Sequence of chain 1.D:
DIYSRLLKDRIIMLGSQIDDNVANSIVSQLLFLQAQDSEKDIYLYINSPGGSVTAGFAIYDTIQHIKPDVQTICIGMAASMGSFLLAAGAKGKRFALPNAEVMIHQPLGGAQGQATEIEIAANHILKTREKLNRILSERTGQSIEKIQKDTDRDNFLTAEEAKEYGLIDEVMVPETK

Binding-site contacts:
Ligand atom CL2 contacts residue GLY51 of chain 1.D at 3.8 Å.
Ligand atom N5 contacts residue LEU108 of chain 1.D at 3.0 Å (h-bond).
Ligand atom C25 contacts residue GLY110 of chain 1.D at 3.9 Å.
Ligand atom C8 contacts residue SER80 of chain 1.D at 3.4 Å.
Ligand atom C18 contacts residue LEU108 of chain 1.D at 3.8 Å (hydrophobic).
Ligand atom C19 contacts residue VAL53 of chain 1.D at 3.7 Å (hydrophobic).
Ligand atom N3 contacts residue VAL53 of chain 1.D at 3.7 Å.
Ligand atom C24 contacts residue GLY110 of chain 1.D at 3.7 Å.
Ligand atom C11 contacts residue MET81 of chain 1.D at 3.5 Å (hydrophobic).
Ligand atom C22 contacts residue LEU108 of chain 1.D at 3.5 Å (hydrophobic).
Ligand atom C25 contacts residue GLY109 of chain 1.D at 3.4 Å.
Ligand atom C2 contacts residue VAL53 of chain 1.D at 3.7 Å (hydrophobic).
Ligand atom O4 contacts residue LEU108 of chain 1.D at 2.7 Å (h-bond).
Ligand atom C14 contacts residue LEU108 of chain 1.D at 3.8 Å (hydrophobic).
Ligand atom O13 contacts residue GLY51 of chain 1.D at 2.9 Å (h-bond).
Ligand atom O12 contacts residue HIS105 of chain 1.D at 3.1 Å (h-bond).
Ligand atom C6 contacts residue SER80 of chain 1.D at 3.0 Å.
Ligand atom C17 contacts residue VAL53 of chain 1.D at 3.4 Å (hydrophobic).
Ligand atom C26 contacts residue GLY109 of chain 1.D at 3.8 Å.
Ligand atom O12 contacts residue SER80 of chain 1.D at 2.4 Å (h-bond).
Ligand atom C26 contacts residue LEU108 of chain 1.D at 3.5 Å (hydrophobic).
Ligand atom N3 contacts residue GLY51 of chain 1.D at 2.9 Å (h-bond).
Ligand atom C1 contacts residue LEU108 of chain 1.D at 3.0 Å (hydrophobic).
Ligand atom C9 contacts residue MET81 of chain 1.D at 3.9 Å (hydrophobic).
Ligand atom C24 contacts residue GLY109 of chain 1.D at 3.6 Å.
Ligand atom O13 contacts residue GLY50 of chain 1.D at 3.5 Å.
Ligand atom C10 contacts residue PRO107 of chain 1.D at 3.6 Å (hydrophobic).
Ligand atom O13 contacts residue MET81 of chain 1.D at 3.1 Å (h-bond).
Ligand atom B7 contacts residue SER80 of chain 1.D at 2.0 Å.
Ligand atom C9 contacts residue SER80 of chain 1.D at 3.2 Å.
Ligand atom B7 contacts residue HIS105 of chain 1.D at 3.7 Å.
Ligand atom C6 contacts residue GLY51 of chain 1.D at 3.7 Å.
Ligand atom CL2 contacts residue SER52 of chain 1.D at 3.5 Å.
Ligand atom O13 contacts residue SER80 of chain 1.D at 2.1 Å (h-bond).
Ligand atom C10 contacts residue HIS105 of chain 1.D at 3.1 Å.
Ligand atom C2 contacts residue LEU108 of chain 1.D at 3.6 Å (hydrophobic).
Ligand atom C10 contacts residue GLN106 of chain 1.D at 3.8 Å.
Ligand atom C8 contacts residue VAL53 of chain 1.D at 3.7 Å (hydrophobic).
Ligand atom O4 contacts residue PRO107 of chain 1.D at 3.1 Å.
Ligand atom B7 contacts residue GLY51 of chain 1.D at 3.6 Å.

A small-molecule ligand and the protein it binds are described below.
Small molecule (SMILES): CC(C)C[C@H](NC(=O)[C@H](Cc1c[nH]c2ccccc12)NC(=O)c1cc(Cl)ccc1Cl)B(O)O